This protein binds this small molecule.
Small molecule (SMILES): CC(=O)N[C@H]1[C@H](O[C@H]2[C@H](O)[C@@H](NC(C)=O)CO[C@@H]2CO)O[C@H](CO)[C@@H](O)[C@@H]1O

Binding-site contacts:
Ligand atom O5 contacts residue ASN216 of chain 1.A at 2.3 Å (h-bond).
Ligand atom C7 contacts residue ASN216 of chain 1.A at 3.5 Å.
Ligand atom C1 contacts residue PHE86 of chain 1.A at 4.2 Å (hydrophobic).
Ligand atom C4 contacts residue ASN216 of chain 1.A at 4.3 Å.
Ligand atom C2 contacts residue ASN216 of chain 1.A at 2.5 Å.
Ligand atom O5 contacts residue PHE86 of chain 1.A at 4.2 Å.
Ligand atom C6 contacts residue PHE220 of chain 1.A at 3.7 Å (hydrophobic).
Ligand atom C5 contacts residue PHE220 of chain 1.A at 4.4 Å (hydrophobic).
Ligand atom C5 contacts residue ASN216 of chain 1.A at 3.6 Å.
Ligand atom O7 contacts residue PHE86 of chain 1.A at 4.4 Å.
Ligand atom C6 contacts residue PHE86 of chain 1.A at 4.1 Å (hydrophobic).
Ligand atom N2 contacts residue ASN216 of chain 1.A at 2.9 Å (h-bond).
Ligand atom C8 contacts residue GLU282 of chain 1.A at 3.4 Å.
Ligand atom C1 contacts residue ASN216 of chain 1.A at 1.4 Å.
Ligand atom C3 contacts residue ASN216 of chain 1.A at 3.8 Å.
Ligand atom C6 contacts residue GLU282 of chain 1.A at 3.3 Å.
Ligand atom C5 contacts residue PHE86 of chain 1.A at 4.1 Å (hydrophobic).
Ligand atom O5 contacts residue PHE220 of chain 1.A at 3.9 Å.
Ligand atom O6 contacts residue PHE220 of chain 1.A at 4.2 Å.
Ligand atom O6 contacts residue PHE86 of chain 1.A at 3.2 Å.
Ligand atom O7 contacts residue ASN216 of chain 1.A at 3.4 Å (h-bond).
Ligand atom O6 contacts residue GLU282 of chain 1.A at 2.9 Å (salt-bridge).

Sequence of chain 1.A:
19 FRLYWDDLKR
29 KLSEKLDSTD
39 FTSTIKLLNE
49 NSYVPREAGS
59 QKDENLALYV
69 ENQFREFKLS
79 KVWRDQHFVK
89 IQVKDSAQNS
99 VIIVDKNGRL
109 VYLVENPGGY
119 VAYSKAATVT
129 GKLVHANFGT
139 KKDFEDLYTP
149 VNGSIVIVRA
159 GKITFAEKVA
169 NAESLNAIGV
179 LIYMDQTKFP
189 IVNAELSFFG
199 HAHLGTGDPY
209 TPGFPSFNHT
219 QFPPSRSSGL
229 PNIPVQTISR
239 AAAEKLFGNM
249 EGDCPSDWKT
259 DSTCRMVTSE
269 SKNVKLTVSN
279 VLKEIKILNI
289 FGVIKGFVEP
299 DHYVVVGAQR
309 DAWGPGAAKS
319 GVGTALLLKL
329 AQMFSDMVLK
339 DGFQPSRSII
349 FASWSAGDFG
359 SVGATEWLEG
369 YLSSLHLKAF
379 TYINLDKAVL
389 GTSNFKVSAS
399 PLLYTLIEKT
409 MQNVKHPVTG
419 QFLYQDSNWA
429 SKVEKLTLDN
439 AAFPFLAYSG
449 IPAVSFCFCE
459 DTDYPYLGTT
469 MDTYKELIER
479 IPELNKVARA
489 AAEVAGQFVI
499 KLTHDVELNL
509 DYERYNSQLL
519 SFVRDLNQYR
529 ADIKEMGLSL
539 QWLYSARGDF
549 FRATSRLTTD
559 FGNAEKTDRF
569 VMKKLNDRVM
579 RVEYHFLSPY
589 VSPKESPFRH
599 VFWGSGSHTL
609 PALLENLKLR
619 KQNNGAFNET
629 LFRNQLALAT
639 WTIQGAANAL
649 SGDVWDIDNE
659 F